A small-molecule ligand and the protein it binds are described below.
Small molecule (SMILES): N[C@@H](CCC(=O)O)C(=O)O

Sequence of chain 1.A:
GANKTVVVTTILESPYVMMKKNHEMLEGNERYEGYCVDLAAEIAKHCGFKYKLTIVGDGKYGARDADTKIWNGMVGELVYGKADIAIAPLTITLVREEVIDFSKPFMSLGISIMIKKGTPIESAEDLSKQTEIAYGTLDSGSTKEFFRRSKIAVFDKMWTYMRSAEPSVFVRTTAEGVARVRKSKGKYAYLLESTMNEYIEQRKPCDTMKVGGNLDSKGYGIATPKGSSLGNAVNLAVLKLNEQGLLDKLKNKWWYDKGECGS

Binding-site contacts:
Ligand atom C contacts residue SER142 of chain 1.A at 3.3 Å.
Ligand atom CA contacts residue THR91 of chain 1.A at 3.4 Å.
Ligand atom C contacts residue ARG96 of chain 1.A at 3.4 Å.
Ligand atom N contacts residue THR91 of chain 1.A at 2.8 Å (h-bond).
Ligand atom CA contacts residue PRO89 of chain 1.A at 4.1 Å (hydrophobic).
Ligand atom CG contacts residue GLU193 of chain 1.A at 3.5 Å.
Ligand atom CD contacts residue THR143 of chain 1.A at 3.3 Å.
Ligand atom OXT contacts residue SER142 of chain 1.A at 2.8 Å (h-bond).
Ligand atom N contacts residue PRO89 of chain 1.A at 2.9 Å (h-bond).
Ligand atom N contacts residue SER142 of chain 1.A at 4.1 Å.
Ligand atom CA contacts residue TYR61 of chain 1.A at 4.0 Å (hydrophobic).
Ligand atom CD contacts residue GLU193 of chain 1.A at 3.9 Å.
Ligand atom CG contacts residue LEU138 of chain 1.A at 3.7 Å (hydrophobic).
Ligand atom N contacts residue TYR61 of chain 1.A at 4.0 Å.
Ligand atom OXT contacts residue GLY141 of chain 1.A at 3.1 Å.
Ligand atom CB contacts residue GLU193 of chain 1.A at 4.0 Å.
Ligand atom OE2 contacts residue GLU193 of chain 1.A at 3.7 Å.
Ligand atom O contacts residue PRO89 of chain 1.A at 3.6 Å.
Ligand atom CB contacts residue TYR61 of chain 1.A at 3.5 Å (hydrophobic).
Ligand atom C contacts residue TYR61 of chain 1.A at 3.6 Å (hydrophobic).
Ligand atom O contacts residue LEU90 of chain 1.A at 3.6 Å.
Ligand atom CB contacts residue LEU138 of chain 1.A at 4.0 Å (hydrophobic).
Ligand atom O contacts residue ARG96 of chain 1.A at 2.8 Å (salt-bridge).
Ligand atom CA contacts residue SER142 of chain 1.A at 3.3 Å.
Ligand atom OE1 contacts residue LEU138 of chain 1.A at 4.2 Å.
Ligand atom CD contacts residue LEU138 of chain 1.A at 4.0 Å (hydrophobic).
Ligand atom O contacts residue SER142 of chain 1.A at 4.0 Å.
Ligand atom OXT contacts residue TYR61 of chain 1.A at 3.3 Å.
Ligand atom O contacts residue TYR61 of chain 1.A at 3.5 Å.
Ligand atom OE1 contacts residue THR143 of chain 1.A at 3.1 Å (h-bond).
Ligand atom OE1 contacts residue GLY141 of chain 1.A at 3.7 Å.
Ligand atom OXT contacts residue ARG96 of chain 1.A at 2.8 Å (salt-bridge).
Ligand atom CG contacts residue TYR61 of chain 1.A at 4.3 Å (hydrophobic).
Ligand atom O contacts residue THR91 of chain 1.A at 2.9 Å (h-bond).
Ligand atom C contacts residue THR91 of chain 1.A at 3.7 Å.
Ligand atom OE1 contacts residue SER142 of chain 1.A at 3.3 Å (h-bond).
Ligand atom N contacts residue GLU193 of chain 1.A at 2.8 Å (salt-bridge).
Ligand atom CA contacts residue GLU193 of chain 1.A at 3.4 Å.
Ligand atom N contacts residue TYR220 of chain 1.A at 3.6 Å.
Ligand atom OE2 contacts residue THR143 of chain 1.A at 2.7 Å (h-bond).